Binding-site contacts:
Ligand atom O4 contacts residue HIS87 of chain 1.B at 3.0 Å (h-bond).
Ligand atom O2 contacts residue HIS88 of chain 1.B at 3.1 Å (h-bond).
Ligand atom C1 contacts residue TYR131 of chain 1.B at 4.0 Å (hydrophobic).
Ligand atom O3 contacts residue GLU39 of chain 1.B at 2.7 Å (salt-bridge).
Ligand atom C2' contacts residue VAL201 of chain 1.B at 3.8 Å (hydrophobic).
Ligand atom C6 contacts residue MET16 of chain 1.B at 4.3 Å (hydrophobic).
Ligand atom C4' contacts residue ARG229 of chain 1.B at 4.2 Å.
Ligand atom C3' contacts residue ARG229 of chain 1.B at 3.6 Å.
Ligand atom C6 contacts residue TRP283 of chain 1.B at 4.0 Å (hydrophobic).
Ligand atom O2 contacts residue TRP40 of chain 1.B at 2.9 Å (h-bond).
Ligand atom N1' contacts residue ARG229 of chain 1.B at 4.0 Å.
Ligand atom C6 contacts residue TYR131 of chain 1.B at 4.0 Å (hydrophobic).
Ligand atom C4 contacts residue TYR131 of chain 1.B at 4.0 Å (hydrophobic).
Ligand atom C5 contacts residue HIS18 of chain 1.B at 4.3 Å.
Ligand atom O1 contacts residue TYR37 of chain 1.B at 4.3 Å.
Ligand atom C3 contacts residue TRP40 of chain 1.B at 3.9 Å (hydrophobic).
Ligand atom O3 contacts residue HIS87 of chain 1.B at 3.2 Å (h-bond).
Ligand atom C3 contacts residue TRP283 of chain 1.B at 4.2 Å (hydrophobic).
Ligand atom O3 contacts residue TYR37 of chain 1.B at 4.2 Å.
Ligand atom C4 contacts residue HIS18 of chain 1.B at 3.3 Å.
Ligand atom C3' contacts residue VAL201 of chain 1.B at 3.5 Å (hydrophobic).
Ligand atom C6 contacts residue TRP198 of chain 1.B at 4.2 Å (hydrophobic).
Ligand atom C3 contacts residue GLU39 of chain 1.B at 3.5 Å.
Ligand atom C5 contacts residue TRP283 of chain 1.B at 4.0 Å (hydrophobic).
Ligand atom C2 contacts residue TRP40 of chain 1.B at 3.9 Å (hydrophobic).
Ligand atom O2' contacts residue ARG229 of chain 1.B at 3.4 Å (salt-bridge).
Ligand atom C4 contacts residue TRP283 of chain 1.B at 3.9 Å (hydrophobic).
Ligand atom C4 contacts residue GLU39 of chain 1.B at 4.1 Å.
Ligand atom C5 contacts residue TYR131 of chain 1.B at 4.2 Å (hydrophobic).
Ligand atom C2 contacts residue TYR131 of chain 1.B at 3.8 Å (hydrophobic).
Ligand atom C2 contacts residue HIS87 of chain 1.B at 4.0 Å.
Ligand atom C6' contacts residue TYR37 of chain 1.B at 4.0 Å (hydrophobic).
Ligand atom O5 contacts residue TYR131 of chain 1.B at 3.7 Å.
Ligand atom O3 contacts residue TRP40 of chain 1.B at 3.0 Å (h-bond).
Ligand atom O4 contacts residue TYR131 of chain 1.B at 3.0 Å (h-bond).
Ligand atom C4 contacts residue HIS87 of chain 1.B at 3.9 Å.
Ligand atom O4 contacts residue HIS18 of chain 1.B at 2.7 Å (h-bond).
Ligand atom C3 contacts residue HIS87 of chain 1.B at 3.9 Å.
Ligand atom C2 contacts residue HIS88 of chain 1.B at 3.6 Å.
Ligand atom C6 contacts residue HIS18 of chain 1.B at 3.8 Å.

Sequence of chain 1.B:
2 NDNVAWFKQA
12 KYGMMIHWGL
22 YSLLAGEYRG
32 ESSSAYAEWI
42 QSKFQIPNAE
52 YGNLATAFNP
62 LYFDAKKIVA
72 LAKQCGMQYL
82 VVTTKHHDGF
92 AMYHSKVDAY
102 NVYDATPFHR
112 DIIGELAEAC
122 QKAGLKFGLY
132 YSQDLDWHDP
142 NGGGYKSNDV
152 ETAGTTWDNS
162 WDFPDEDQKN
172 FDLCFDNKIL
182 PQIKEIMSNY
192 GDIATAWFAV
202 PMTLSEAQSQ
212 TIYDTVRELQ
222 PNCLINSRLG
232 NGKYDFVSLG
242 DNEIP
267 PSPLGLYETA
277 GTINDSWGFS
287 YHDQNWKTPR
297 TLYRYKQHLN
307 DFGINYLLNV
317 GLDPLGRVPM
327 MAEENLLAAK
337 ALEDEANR

The small molecule below binds the protein below.
Small molecule (SMILES): C[C@@H]1O[C@@H](Oc2ccc([N+](=O)[O-])cc2)[C@@H](O)[C@H](O)[C@@H]1O